Binding-site contacts:
Ligand atom C23 contacts residue VAL135 of chain 2.A at 3.8 Å (hydrophobic).
Ligand atom C4 contacts residue PHE121 of chain 2.A at 3.5 Å (hydrophobic).
Ligand atom O22 contacts residue LEU133 of chain 2.A at 3.6 Å.
Ligand atom C8 contacts residue HIS243 of chain 2.A at 3.8 Å.
Ligand atom C16 contacts residue THR83 of chain 2.A at 3.4 Å.
Ligand atom C18 contacts residue CYS79 of chain 2.A at 3.5 Å (hydrophobic).
Ligand atom C26 contacts residue ARG78 of chain 2.A at 3.8 Å.
Ligand atom O31 contacts residue THR82 of chain 2.A at 3.4 Å (h-bond).
Ligand atom C12 contacts residue HIS243 of chain 2.A at 3.4 Å.
Ligand atom C29 contacts residue VAL142 of chain 2.A at 3.6 Å (hydrophobic).
Ligand atom C4 contacts residue THR83 of chain 2.A at 3.6 Å.
Ligand atom O6 contacts residue LYS161 of chain 2.A at 3.6 Å.
Ligand atom C9 contacts residue HIS243 of chain 2.A at 3.7 Å.
Ligand atom C28 contacts residue VAL75 of chain 2.A at 3.7 Å (hydrophobic).
Ligand atom C27 contacts residue THR82 of chain 2.A at 3.4 Å.
Ligand atom C9 contacts residue PHE121 of chain 2.A at 3.7 Å (hydrophobic).
Ligand atom C18 contacts residue LEU133 of chain 2.A at 3.6 Å (hydrophobic).
Ligand atom C11 contacts residue LEU124 of chain 2.A at 3.4 Å (hydrophobic).
Ligand atom C24 contacts residue VAL135 of chain 2.A at 3.6 Å (hydrophobic).
Ligand atom O6 contacts residue PHE121 of chain 2.A at 3.3 Å.
Ligand atom C12 contacts residue THR83 of chain 2.A at 3.4 Å.
Ligand atom C16 contacts residue TYR267 of chain 2.A at 3.2 Å (hydrophobic).
Ligand atom C27 contacts residue ARG78 of chain 2.A at 3.6 Å.
Ligand atom C15 contacts residue LEU124 of chain 2.A at 3.6 Å (hydrophobic).
Ligand atom C28 contacts residue VAL142 of chain 2.A at 3.6 Å (hydrophobic).
Ligand atom C19 contacts residue LEU133 of chain 2.A at 3.5 Å (hydrophobic).
Ligand atom C27 contacts residue VAL135 of chain 2.A at 3.8 Å (hydrophobic).
Ligand atom C9 contacts residue THR83 of chain 2.A at 3.6 Å.
Ligand atom O6 contacts residue LEU124 of chain 2.A at 3.7 Å.
Ligand atom O30 contacts residue THR82 of chain 2.A at 2.8 Å (h-bond).
Ligand atom O31 contacts residue TRP58 of chain 2.A at 3.7 Å.
Ligand atom C13 contacts residue CYS79 of chain 2.A at 3.4 Å (hydrophobic).
Ligand atom C20 contacts residue TYR267 of chain 2.A at 3.6 Å (hydrophobic).
Ligand atom O7 contacts residue LYS161 of chain 2.A at 3.8 Å.
Ligand atom O31 contacts residue ARG78 of chain 2.A at 3.3 Å (salt-bridge).
Ligand atom C14 contacts residue LEU133 of chain 2.A at 3.6 Å (hydrophobic).
Ligand atom C16 contacts residue HIS243 of chain 2.A at 3.5 Å.
Ligand atom O30 contacts residue VAL135 of chain 2.A at 3.6 Å.
Ligand atom O7 contacts residue ILE158 of chain 2.A at 3.7 Å.
Ligand atom N21 contacts residue CYS79 of chain 2.A at 3.6 Å.

This protein binds this small molecule.
Small molecule (SMILES): O=C(Nc1ccccc1C(=O)O)c1cccc(S(=O)(=O)N2CCc3ccccc3C2)c1

Sequence of chain 2.A:
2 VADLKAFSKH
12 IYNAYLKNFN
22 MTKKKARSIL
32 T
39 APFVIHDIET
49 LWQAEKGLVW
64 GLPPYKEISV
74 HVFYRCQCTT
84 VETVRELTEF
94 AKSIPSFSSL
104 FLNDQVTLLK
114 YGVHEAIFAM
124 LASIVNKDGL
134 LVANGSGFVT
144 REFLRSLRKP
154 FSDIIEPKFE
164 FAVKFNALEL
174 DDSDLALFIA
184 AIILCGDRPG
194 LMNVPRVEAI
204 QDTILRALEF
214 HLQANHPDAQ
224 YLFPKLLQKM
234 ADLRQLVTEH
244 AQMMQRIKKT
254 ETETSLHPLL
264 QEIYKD